Sequence of chain 1.C:
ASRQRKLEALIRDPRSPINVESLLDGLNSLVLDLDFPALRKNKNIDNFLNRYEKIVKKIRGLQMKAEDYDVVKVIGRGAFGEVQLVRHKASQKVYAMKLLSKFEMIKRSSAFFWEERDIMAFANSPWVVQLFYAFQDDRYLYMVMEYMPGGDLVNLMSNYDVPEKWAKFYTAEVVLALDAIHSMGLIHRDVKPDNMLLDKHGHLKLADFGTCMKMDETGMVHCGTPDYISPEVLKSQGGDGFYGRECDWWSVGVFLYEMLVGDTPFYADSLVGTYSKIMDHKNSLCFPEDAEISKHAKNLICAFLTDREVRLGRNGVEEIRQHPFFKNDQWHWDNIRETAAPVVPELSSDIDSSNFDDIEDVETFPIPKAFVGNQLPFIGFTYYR

Binding-site contacts:
Ligand atom C20 contacts residue LEU200 of chain 1.C at 3.7 Å (hydrophobic).
Ligand atom C12 contacts residue ASP211 of chain 1.C at 2.9 Å.
Ligand atom C24 contacts residue PHE363 of chain 1.C at 3.5 Å (hydrophobic).
Ligand atom N28 contacts residue GLU149 of chain 1.C at 3.0 Å (salt-bridge).
Ligand atom C6 contacts residue GLY213 of chain 1.C at 3.5 Å.
Ligand atom C13 contacts residue MET148 of chain 1.C at 3.7 Å (hydrophobic).
Ligand atom N9 contacts residue MET146 of chain 1.C at 3.7 Å.
Ligand atom C7 contacts residue ASP211 of chain 1.C at 3.5 Å.
Ligand atom C2 contacts residue PHE212 of chain 1.C at 3.5 Å (hydrophobic).
Ligand atom O11 contacts residue LYS100 of chain 1.C at 3.1 Å.
Ligand atom C17 contacts residue MET148 of chain 1.C at 3.7 Å (hydrophobic).
Ligand atom N29 contacts residue VAL132 of chain 1.C at 3.6 Å.
Ligand atom N28 contacts residue ALA98 of chain 1.C at 3.2 Å.
Ligand atom N29 contacts residue ALA98 of chain 1.C at 3.7 Å.
Ligand atom N29 contacts residue MET148 of chain 1.C at 3.7 Å.
Ligand atom C3 contacts residue PHE212 of chain 1.C at 3.5 Å (hydrophobic).
Ligand atom N9 contacts residue ASP211 of chain 1.C at 3.2 Å (salt-bridge).
Ligand atom N29 contacts residue GLU149 of chain 1.C at 3.5 Å (salt-bridge).
Ligand atom C12 contacts residue MET148 of chain 1.C at 3.5 Å (hydrophobic).
Ligand atom O27 contacts residue ALA98 of chain 1.C at 3.7 Å.
Ligand atom C1 contacts residue GLY213 of chain 1.C at 3.5 Å.
Ligand atom O11 contacts residue PHE212 of chain 1.C at 3.5 Å.
Ligand atom C26 contacts residue MET151 of chain 1.C at 3.7 Å (hydrophobic).
Ligand atom C5 contacts residue GLY213 of chain 1.C at 3.7 Å.
Ligand atom O27 contacts residue MET151 of chain 1.C at 2.9 Å (h-bond).
Ligand atom C13 contacts residue ASP211 of chain 1.C at 3.7 Å.
Ligand atom C24 contacts residue ILE77 of chain 1.C at 3.6 Å (hydrophobic).
Ligand atom C18 contacts residue MET148 of chain 1.C at 3.7 Å (hydrophobic).
Ligand atom C8 contacts residue ASP211 of chain 1.C at 3.5 Å.
Ligand atom C15 contacts residue PHE212 of chain 1.C at 3.7 Å (hydrophobic).
Ligand atom C26 contacts residue ALA98 of chain 1.C at 3.4 Å (hydrophobic).
Ligand atom O27 contacts residue TYR150 of chain 1.C at 3.5 Å.
Ligand atom C8 contacts residue MET146 of chain 1.C at 3.6 Å (hydrophobic).
Ligand atom C25 contacts residue LEU200 of chain 1.C at 3.7 Å (hydrophobic).
Ligand atom C15 contacts residue ALA210 of chain 1.C at 3.7 Å (hydrophobic).
Ligand atom C15 contacts residue VAL132 of chain 1.C at 3.7 Å (hydrophobic).
Ligand atom C10 contacts residue ASP211 of chain 1.C at 2.9 Å.
Ligand atom C4 contacts residue GLY213 of chain 1.C at 3.7 Å.
Ligand atom C2 contacts residue LEU102 of chain 1.C at 3.5 Å (hydrophobic).
Ligand atom O11 contacts residue ASP211 of chain 1.C at 3.5 Å (salt-bridge).

This small molecule binds to this protein.
Small molecule (SMILES): O=C(Cc1ccc(-c2n[nH]c(=O)c3ccccc23)cc1)N1CCc2ccccc21